A protein and the small-molecule ligand that binds it are described below.
Small molecule (SMILES): CSC[C@H]1CN(Cc2c[nH]c3c(N)ncnc23)C[C@@H]1O

Sequence of chain 1.B:
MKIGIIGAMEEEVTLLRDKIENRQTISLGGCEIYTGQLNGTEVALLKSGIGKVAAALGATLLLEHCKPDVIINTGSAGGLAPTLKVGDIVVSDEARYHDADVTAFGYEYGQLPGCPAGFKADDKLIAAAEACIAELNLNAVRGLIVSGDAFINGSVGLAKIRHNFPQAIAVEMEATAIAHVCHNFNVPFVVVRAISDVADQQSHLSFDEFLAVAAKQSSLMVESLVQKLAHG

Sequence of chain 1.A:
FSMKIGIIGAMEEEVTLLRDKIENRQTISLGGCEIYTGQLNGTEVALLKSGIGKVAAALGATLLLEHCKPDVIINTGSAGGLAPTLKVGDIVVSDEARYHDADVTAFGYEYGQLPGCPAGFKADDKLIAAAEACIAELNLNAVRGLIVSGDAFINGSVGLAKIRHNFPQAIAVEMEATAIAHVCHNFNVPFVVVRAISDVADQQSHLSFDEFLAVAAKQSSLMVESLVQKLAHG

Binding-site contacts:
Ligand atom C2 contacts residue MET183 of chain 1.B at 3.8 Å (hydrophobic).
Ligand atom CS5 contacts residue PHE115 of chain 1.A at 3.7 Å (hydrophobic).
Ligand atom N7 contacts residue GLY88 of chain 1.B at 3.3 Å (h-bond).
Ligand atom C4 contacts residue VAL181 of chain 1.B at 3.8 Å (hydrophobic).
Ligand atom C2 contacts residue PHE161 of chain 1.B at 3.5 Å (hydrophobic).
Ligand atom N7 contacts residue ALA87 of chain 1.B at 3.6 Å.
Ligand atom N1 contacts residue ILE162 of chain 1.B at 2.8 Å (h-bond).
Ligand atom O3' contacts residue GLU184 of chain 1.B at 2.7 Å (salt-bridge).
Ligand atom C5 contacts residue PHE161 of chain 1.B at 3.4 Å (hydrophobic).
Ligand atom O3' contacts residue ILE60 of chain 1.B at 3.5 Å.
Ligand atom C5 contacts residue GLY88 of chain 1.B at 3.8 Å.
Ligand atom N6 contacts residue ALA209 of chain 1.B at 3.8 Å.
Ligand atom C8 contacts residue ASP207 of chain 1.B at 3.5 Å.
Ligand atom C10 contacts residue SER86 of chain 1.B at 3.5 Å.
Ligand atom C2' contacts residue MET183 of chain 1.B at 3.7 Å (hydrophobic).
Ligand atom C8 contacts residue ALA87 of chain 1.B at 3.4 Å (hydrophobic).
Ligand atom C3' contacts residue MET183 of chain 1.B at 3.5 Å (hydrophobic).
Ligand atom N1' contacts residue SER86 of chain 1.B at 3.7 Å.
Ligand atom C2 contacts residue ILE162 of chain 1.B at 3.5 Å (hydrophobic).
Ligand atom CS5 contacts residue ILE60 of chain 1.B at 3.8 Å (hydrophobic).
Ligand atom N6 contacts residue ILE162 of chain 1.B at 3.0 Å (h-bond).
Ligand atom N6 contacts residue PHE161 of chain 1.B at 3.7 Å.
Ligand atom N6 contacts residue ASP207 of chain 1.B at 2.9 Å (salt-bridge).
Ligand atom C2 contacts residue ALA160 of chain 1.B at 3.4 Å (hydrophobic).
Ligand atom C5 contacts residue ASP207 of chain 1.B at 3.8 Å.
Ligand atom C6 contacts residue PHE161 of chain 1.B at 3.5 Å (hydrophobic).
Ligand atom N3 contacts residue MET183 of chain 1.B at 3.6 Å.
Ligand atom C1' contacts residue PHE217 of chain 1.B at 3.5 Å (hydrophobic).
Ligand atom C3' contacts residue GLU184 of chain 1.B at 3.6 Å.
Ligand atom C8 contacts residue SER206 of chain 1.B at 3.5 Å.
Ligand atom S contacts residue VAL112 of chain 1.A at 3.7 Å.
Ligand atom N1 contacts residue PHE161 of chain 1.B at 3.5 Å.
Ligand atom N7 contacts residue PHE161 of chain 1.B at 3.6 Å.
Ligand atom C9 contacts residue ALA87 of chain 1.B at 3.8 Å (hydrophobic).
Ligand atom C1' contacts residue SER86 of chain 1.B at 3.4 Å.
Ligand atom C8 contacts residue GLY88 of chain 1.B at 3.6 Å.
Ligand atom N3 contacts residue GLU182 of chain 1.B at 3.4 Å.
Ligand atom C2' contacts residue GLU184 of chain 1.B at 3.7 Å.
Ligand atom N7 contacts residue ASP207 of chain 1.B at 2.7 Å (salt-bridge).
Ligand atom C6 contacts residue ILE162 of chain 1.B at 3.6 Å (hydrophobic).